Binding-site contacts:
Ligand atom C31 contacts residue SER175 of chain 7.A at 3.6 Å.
Ligand atom C2C contacts residue VAL188 of chain 7.A at 3.2 Å (hydrophobic).
Ligand atom O1B contacts residue MET221 of chain 7.A at 3.4 Å.
Ligand atom C7C contacts residue TYR197 of chain 7.A at 3.8 Å (hydrophobic).
Ligand atom O1B contacts residue TYR128 of chain 7.A at 3.9 Å.
Ligand atom C31 contacts residue VAL176 of chain 7.A at 3.3 Å (hydrophobic).
Ligand atom C3C contacts residue TYR128 of chain 7.A at 3.9 Å (hydrophobic).
Ligand atom C5C contacts residue ILE104 of chain 7.A at 3.5 Å (hydrophobic).
Ligand atom CM1 contacts residue SER107 of chain 7.A at 3.6 Å.
Ligand atom C5C contacts residue TYR128 of chain 7.A at 3.5 Å (hydrophobic).
Ligand atom N2 contacts residue PRO174 of chain 7.A at 3.9 Å.
Ligand atom C3 contacts residue PHE186 of chain 7.A at 3.8 Å (hydrophobic).
Ligand atom N2 contacts residue PHE186 of chain 7.A at 3.7 Å.
Ligand atom C6C contacts residue VAL191 of chain 7.A at 3.2 Å (hydrophobic).
Ligand atom O1 contacts residue TYR152 of chain 7.A at 3.9 Å.
Ligand atom C3C contacts residue VAL188 of chain 7.A at 3.3 Å (hydrophobic).
Ligand atom C1C contacts residue TYR152 of chain 7.A at 4.0 Å (hydrophobic).
Ligand atom C6B contacts residue TYR197 of chain 7.A at 3.6 Å (hydrophobic).
Ligand atom C1B contacts residue MET221 of chain 7.A at 4.0 Å (hydrophobic).
Ligand atom C7C contacts residue TYR128 of chain 7.A at 3.6 Å (hydrophobic).
Ligand atom C2B contacts residue MET221 of chain 7.A at 3.6 Å (hydrophobic).
Ligand atom C4C contacts residue TYR152 of chain 7.A at 3.8 Å (hydrophobic).
Ligand atom C3B contacts residue MET221 of chain 7.A at 4.0 Å (hydrophobic).
Ligand atom O1B contacts residue ILE104 of chain 7.A at 3.8 Å.
Ligand atom C4 contacts residue MET224 of chain 7.A at 3.8 Å (hydrophobic).
Ligand atom C5 contacts residue TYR152 of chain 7.A at 3.8 Å (hydrophobic).
Ligand atom C5B contacts residue LEU106 of chain 7.A at 3.7 Å (hydrophobic).
Ligand atom C4C contacts residue ILE104 of chain 7.A at 3.7 Å (hydrophobic).
Ligand atom C4 contacts residue PHE186 of chain 7.A at 3.6 Å (hydrophobic).
Ligand atom C5 contacts residue PHE186 of chain 7.A at 3.5 Å (hydrophobic).
Ligand atom C5B contacts residue TYR197 of chain 7.A at 3.7 Å (hydrophobic).
Ligand atom N2 contacts residue ALA24 of chain 7.C at 3.4 Å.
Ligand atom O1 contacts residue ALA24 of chain 7.C at 3.6 Å.
Ligand atom C6C contacts residue MET221 of chain 7.A at 3.7 Å (hydrophobic).
Ligand atom C31 contacts residue PRO174 of chain 7.A at 3.4 Å (hydrophobic).
Ligand atom C3 contacts residue PRO174 of chain 7.A at 3.8 Å (hydrophobic).
Ligand atom C4 contacts residue TYR152 of chain 7.A at 3.9 Å (hydrophobic).
Ligand atom C31 contacts residue ALA150 of chain 7.A at 3.5 Å (hydrophobic).
Ligand atom O1 contacts residue PHE186 of chain 7.A at 3.5 Å.
Ligand atom O1 contacts residue VAL188 of chain 7.A at 3.8 Å.

Sequence of chain 7.C:
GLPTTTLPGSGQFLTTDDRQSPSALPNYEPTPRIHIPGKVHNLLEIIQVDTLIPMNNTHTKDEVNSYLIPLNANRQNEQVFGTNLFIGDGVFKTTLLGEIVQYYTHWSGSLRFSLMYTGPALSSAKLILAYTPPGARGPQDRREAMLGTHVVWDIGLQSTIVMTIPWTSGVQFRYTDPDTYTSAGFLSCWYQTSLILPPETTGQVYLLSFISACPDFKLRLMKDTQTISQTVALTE

This small molecule binds to this protein.
Small molecule (SMILES): Cc1cc(CCCCCCCOc2ccc(C3=N[C@@H](C)CO3)cc2)on1

Sequence of chain 7.A:
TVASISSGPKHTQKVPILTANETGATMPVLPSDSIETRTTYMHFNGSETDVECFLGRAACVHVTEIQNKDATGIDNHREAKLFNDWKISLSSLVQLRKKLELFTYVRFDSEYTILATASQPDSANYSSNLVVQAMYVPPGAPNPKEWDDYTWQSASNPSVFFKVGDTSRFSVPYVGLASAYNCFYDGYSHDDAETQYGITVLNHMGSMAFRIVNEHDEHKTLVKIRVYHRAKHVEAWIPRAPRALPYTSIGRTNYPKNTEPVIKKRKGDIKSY